Sequence of chain 1.V:
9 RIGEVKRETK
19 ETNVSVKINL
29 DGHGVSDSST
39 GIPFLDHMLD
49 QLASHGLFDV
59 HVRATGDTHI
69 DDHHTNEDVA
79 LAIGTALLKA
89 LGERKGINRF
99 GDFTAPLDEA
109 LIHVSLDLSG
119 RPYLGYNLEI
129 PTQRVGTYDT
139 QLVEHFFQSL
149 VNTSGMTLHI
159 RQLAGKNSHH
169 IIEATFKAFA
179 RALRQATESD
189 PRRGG

Sequence of chain 1.Q:
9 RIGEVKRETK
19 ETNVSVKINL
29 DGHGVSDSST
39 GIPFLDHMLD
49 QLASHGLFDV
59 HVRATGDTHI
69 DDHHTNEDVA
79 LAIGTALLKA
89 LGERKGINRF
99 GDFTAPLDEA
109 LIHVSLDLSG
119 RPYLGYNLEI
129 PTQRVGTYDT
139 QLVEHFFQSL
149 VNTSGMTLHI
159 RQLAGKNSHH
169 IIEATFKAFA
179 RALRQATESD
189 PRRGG

The protein below binds the small molecule below.
Small molecule (SMILES): O=P(O)(O)C[C@H](O)Cn1cncn1

Sequence of chain 1.G:
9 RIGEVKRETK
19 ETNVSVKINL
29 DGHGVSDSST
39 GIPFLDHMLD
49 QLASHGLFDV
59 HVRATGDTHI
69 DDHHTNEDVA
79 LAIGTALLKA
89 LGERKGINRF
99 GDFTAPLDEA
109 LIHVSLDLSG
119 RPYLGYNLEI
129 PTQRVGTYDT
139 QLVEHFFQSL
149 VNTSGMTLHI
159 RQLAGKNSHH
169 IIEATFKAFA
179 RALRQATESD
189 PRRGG

Binding-site contacts:
Ligand atom N2 contacts residue GLU171 of chain 1.G at 3.9 Å.
Ligand atom O13 contacts residue MN1 of chain 1.QA at 3.5 Å.
Ligand atom N4 contacts residue MN1 of chain 1.JC at 2.8 Å.
Ligand atom N1 contacts residue GLU171 of chain 1.G at 2.7 Å (salt-bridge).
Ligand atom N1 contacts residue HIS167 of chain 1.G at 3.5 Å (h-bond).
Ligand atom C6 contacts residue HIS72 of chain 1.V at 3.6 Å.
Ligand atom O11 contacts residue ARG97 of chain 1.Q at 4.0 Å.
Ligand atom N2 contacts residue MN1 of chain 1.QA at 3.4 Å.
Ligand atom C7 contacts residue MN1 of chain 1.QA at 4.0 Å.
Ligand atom C5 contacts residue HIS71 of chain 1.V at 3.2 Å.
Ligand atom P9 contacts residue LYS175 of chain 1.G at 4.1 Å.
Ligand atom C5 contacts residue MN1 of chain 1.QA at 3.7 Å.
Ligand atom C3 contacts residue HIS71 of chain 1.V at 3.9 Å.
Ligand atom C5 contacts residue HIS168 of chain 1.G at 3.3 Å.
Ligand atom O13 contacts residue GLU171 of chain 1.G at 2.4 Å (salt-bridge).
Ligand atom C3 contacts residue GLU75 of chain 1.V at 2.7 Å.
Ligand atom O12 contacts residue ARG97 of chain 1.Q at 3.6 Å.
Ligand atom O11 contacts residue ARG119 of chain 1.Q at 3.5 Å (salt-bridge).
Ligand atom N4 contacts residue GLU75 of chain 1.V at 2.5 Å (salt-bridge).
Ligand atom O13 contacts residue GLN49 of chain 1.G at 4.0 Å.
Ligand atom C6 contacts residue MN1 of chain 1.QA at 3.3 Å.
Ligand atom N1 contacts residue HIS72 of chain 1.V at 3.8 Å.
Ligand atom C7 contacts residue GLU171 of chain 1.G at 3.5 Å.
Ligand atom O12 contacts residue ARG119 of chain 1.Q at 3.6 Å.
Ligand atom N2 contacts residue GLU75 of chain 1.V at 3.9 Å.
Ligand atom N1 contacts residue MN1 of chain 1.QA at 2.6 Å.
Ligand atom C5 contacts residue LEU105 of chain 1.G at 3.9 Å (hydrophobic).
Ligand atom N4 contacts residue HIS71 of chain 1.V at 2.9 Å (h-bond).
Ligand atom O12 contacts residue LYS175 of chain 1.G at 2.7 Å (salt-bridge).
Ligand atom N1 contacts residue HIS71 of chain 1.V at 4.0 Å.
Ligand atom C5 contacts residue MN1 of chain 1.JC at 3.7 Å.
Ligand atom C5 contacts residue GLU75 of chain 1.V at 3.7 Å.
Ligand atom O10 contacts residue ARG97 of chain 1.Q at 3.3 Å (salt-bridge).
Ligand atom C5 contacts residue HIS167 of chain 1.G at 3.4 Å.
Ligand atom O13 contacts residue HIS45 of chain 1.G at 4.0 Å.
Ligand atom C3 contacts residue MN1 of chain 1.JC at 3.7 Å.
Ligand atom N4 contacts residue HIS168 of chain 1.G at 3.3 Å (h-bond).
Ligand atom P9 contacts residue ARG97 of chain 1.Q at 3.8 Å.
Ligand atom C5 contacts residue GLU171 of chain 1.G at 3.5 Å.
Ligand atom N2 contacts residue HIS72 of chain 1.V at 3.9 Å.